A protein and the small-molecule ligand that binds it are described below.
Small molecule (SMILES): CCOC(=O)c1c(/C(C#N)=C\N)c2ccc(Cl)c(Cl)c2n1C

Binding-site contacts:
Ligand atom CL2 contacts residue ALA42 of chain 1.A at 3.7 Å.
Ligand atom CAU contacts residue LEU148 of chain 1.A at 3.6 Å (hydrophobic).
Ligand atom CAL contacts residue GLY21 of chain 1.A at 3.9 Å.
Ligand atom CAP contacts residue LEU148 of chain 1.A at 4.0 Å (hydrophobic).
Ligand atom OAE contacts residue VAL28 of chain 1.A at 4.0 Å.
Ligand atom CL2 contacts residue GLU95 of chain 1.A at 2.8 Å.
Ligand atom CL2 contacts residue LEU97 of chain 1.A at 3.8 Å.
Ligand atom CAK contacts residue VAL177 of chain 1.A at 3.8 Å (hydrophobic).
Ligand atom NAC contacts residue PHE25 of chain 1.A at 3.8 Å.
Ligand atom CAB contacts residue LEU20 of chain 1.A at 3.7 Å (hydrophobic).
Ligand atom NAV contacts residue VAL28 of chain 1.A at 3.8 Å.
Ligand atom CAI contacts residue VAL177 of chain 1.A at 3.6 Å (hydrophobic).
Ligand atom NAD contacts residue ASN146 of chain 1.A at 3.0 Å (h-bond).
Ligand atom CAR contacts residue VAL28 of chain 1.A at 3.8 Å (hydrophobic).
Ligand atom NAD contacts residue GLU145 of chain 1.A at 3.0 Å (salt-bridge).
Ligand atom CAL contacts residue GLU22 of chain 1.A at 3.7 Å.
Ligand atom CAN contacts residue VAL28 of chain 1.A at 4.0 Å (hydrophobic).
Ligand atom NAD contacts residue VAL177 of chain 1.A at 3.8 Å.
Ligand atom CAS contacts residue VAL28 of chain 1.A at 3.7 Å (hydrophobic).
Ligand atom NAC contacts residue LYS44 of chain 1.A at 2.9 Å (salt-bridge).
Ligand atom CAO contacts residue VAL177 of chain 1.A at 3.9 Å (hydrophobic).
Ligand atom NAC contacts residue ASP178 of chain 1.A at 3.9 Å.
Ligand atom CAA contacts residue GLY23 of chain 1.A at 4.0 Å.
Ligand atom NAV contacts residue LEU148 of chain 1.A at 4.0 Å.
Ligand atom CAJ contacts residue VAL177 of chain 1.A at 4.0 Å (hydrophobic).
Ligand atom CAI contacts residue ASN146 of chain 1.A at 3.2 Å.
Ligand atom CAQ contacts residue VAL28 of chain 1.A at 4.0 Å (hydrophobic).
Ligand atom OAE contacts residue GLY21 of chain 1.A at 3.1 Å.
Ligand atom CL1 contacts residue LEU20 of chain 1.A at 3.9 Å.
Ligand atom CAA contacts residue GLU22 of chain 1.A at 3.6 Å.
Ligand atom CAB contacts residue VAL28 of chain 1.A at 4.0 Å (hydrophobic).
Ligand atom CL2 contacts residue PHE94 of chain 1.A at 3.5 Å.
Ligand atom CL1 contacts residue LEU148 of chain 1.A at 3.9 Å.
Ligand atom CAT contacts residue VAL28 of chain 1.A at 4.0 Å (hydrophobic).
Ligand atom OAE contacts residue LEU20 of chain 1.A at 4.0 Å.
Ligand atom CAQ contacts residue LEU148 of chain 1.A at 3.5 Å (hydrophobic).
Ligand atom CAJ contacts residue PHE94 of chain 1.A at 3.8 Å (hydrophobic).
Ligand atom CAU contacts residue VAL28 of chain 1.A at 3.9 Å (hydrophobic).
Ligand atom CAH contacts residue PHE25 of chain 1.A at 3.9 Å (hydrophobic).
Ligand atom CL1 contacts residue ALA42 of chain 1.A at 3.8 Å.

Sequence of chain 1.A:
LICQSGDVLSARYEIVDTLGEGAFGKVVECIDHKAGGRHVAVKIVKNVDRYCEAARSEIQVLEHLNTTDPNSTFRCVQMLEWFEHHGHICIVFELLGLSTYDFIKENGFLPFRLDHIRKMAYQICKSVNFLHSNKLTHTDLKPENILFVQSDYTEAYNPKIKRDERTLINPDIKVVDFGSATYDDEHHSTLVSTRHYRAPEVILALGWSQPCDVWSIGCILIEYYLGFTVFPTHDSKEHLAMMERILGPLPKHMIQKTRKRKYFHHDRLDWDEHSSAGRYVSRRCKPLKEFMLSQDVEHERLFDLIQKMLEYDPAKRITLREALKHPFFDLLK